Binding-site contacts:
Ligand atom O13 contacts residue PRO358 of chain 22.B at 3.5 Å.
Ligand atom C41 contacts residue VAL23 of chain 22.B at 3.2 Å (hydrophobic).
Ligand atom C16 contacts residue THR274 of chain 22.B at 3.6 Å.
Ligand atom C08 contacts residue HIS227 of chain 22.B at 3.3 Å.
Ligand atom C44 contacts residue LEU361 of chain 22.B at 4.0 Å (hydrophobic).
Ligand atom C04 contacts residue HIS227 of chain 22.B at 4.0 Å.
Ligand atom C08 contacts residue LEU228 of chain 22.B at 3.3 Å (hydrophobic).
Ligand atom C09 contacts residue HIS227 of chain 22.B at 3.9 Å.
Ligand atom C07 contacts residue ASP224 of chain 22.B at 3.5 Å.
Ligand atom C05 contacts residue HIS227 of chain 22.B at 3.5 Å.
Ligand atom C14 contacts residue THR274 of chain 22.B at 4.0 Å.
Ligand atom O06 contacts residue THR274 of chain 22.B at 3.2 Å (h-bond).
Ligand atom C42 contacts residue VAL23 of chain 22.B at 3.5 Å (hydrophobic).
Ligand atom C07 contacts residue HIS227 of chain 22.B at 2.7 Å.
Ligand atom O07 contacts residue THR274 of chain 22.B at 3.7 Å.
Ligand atom O13 contacts residue GLY360 of chain 22.B at 3.6 Å (h-bond).
Ligand atom O06 contacts residue LEU215 of chain 22.B at 3.6 Å.
Ligand atom O06 contacts residue LEU273 of chain 22.B at 3.4 Å.
Ligand atom O14 contacts residue HIS227 of chain 22.B at 2.2 Å (h-bond).
Ligand atom C44 contacts residue GLY360 of chain 22.B at 4.0 Å.
Ligand atom C15 contacts residue PRO272 of chain 22.B at 3.6 Å (hydrophobic).
Ligand atom C27 contacts residue GLY360 of chain 22.B at 4.0 Å.
Ligand atom C36 contacts residue HIS227 of chain 22.B at 3.4 Å.
Ligand atom O06 contacts residue PRO272 of chain 22.B at 3.8 Å.
Ligand atom C39 contacts residue SER234 of chain 22.B at 3.9 Å.
Ligand atom C09 contacts residue LEU228 of chain 22.B at 4.1 Å (hydrophobic).
Ligand atom C06 contacts residue ASP224 of chain 22.B at 3.6 Å.
Ligand atom C07 contacts residue LEU228 of chain 22.B at 4.0 Å (hydrophobic).
Ligand atom C31 contacts residue HIS227 of chain 22.B at 3.4 Å.
Ligand atom C30 contacts residue HIS227 of chain 22.B at 3.1 Å.
Ligand atom C41 contacts residue SER234 of chain 22.B at 3.6 Å.
Ligand atom C19 contacts residue THR274 of chain 22.B at 3.3 Å.
Ligand atom O13 contacts residue ARG359 of chain 22.B at 3.4 Å (salt-bridge).
Ligand atom O12 contacts residue GLY360 of chain 22.B at 3.4 Å (h-bond).
Ligand atom C14 contacts residue LEU215 of chain 22.B at 3.9 Å (hydrophobic).
Ligand atom C40 contacts residue SER234 of chain 22.B at 2.9 Å.
Ligand atom C06 contacts residue HIS227 of chain 22.B at 2.8 Å.
Ligand atom C33 contacts residue ASP26 of chain 22.B at 3.9 Å.
Ligand atom C16 contacts residue PRO272 of chain 22.B at 4.0 Å (hydrophobic).
Ligand atom O08 contacts residue ARG276 of chain 22.B at 3.6 Å.

A protein and the small-molecule ligand that binds it are described below.
Small molecule (SMILES): CC(=O)O[C@H]1C(=O)[C@@]2(C)[C@H]([C@H](OC(=O)c3ccccc3)[C@]3(O)C[C@H](OC(=O)[C@H](O)[C@@H](NC(=O)c4ccccc4)c4ccccc4)C(C)=C1C3(C)C)[C@]1(OC(C)=O)CO[C@@H]1C[C@@H]2O

Sequence of chain 22.B:
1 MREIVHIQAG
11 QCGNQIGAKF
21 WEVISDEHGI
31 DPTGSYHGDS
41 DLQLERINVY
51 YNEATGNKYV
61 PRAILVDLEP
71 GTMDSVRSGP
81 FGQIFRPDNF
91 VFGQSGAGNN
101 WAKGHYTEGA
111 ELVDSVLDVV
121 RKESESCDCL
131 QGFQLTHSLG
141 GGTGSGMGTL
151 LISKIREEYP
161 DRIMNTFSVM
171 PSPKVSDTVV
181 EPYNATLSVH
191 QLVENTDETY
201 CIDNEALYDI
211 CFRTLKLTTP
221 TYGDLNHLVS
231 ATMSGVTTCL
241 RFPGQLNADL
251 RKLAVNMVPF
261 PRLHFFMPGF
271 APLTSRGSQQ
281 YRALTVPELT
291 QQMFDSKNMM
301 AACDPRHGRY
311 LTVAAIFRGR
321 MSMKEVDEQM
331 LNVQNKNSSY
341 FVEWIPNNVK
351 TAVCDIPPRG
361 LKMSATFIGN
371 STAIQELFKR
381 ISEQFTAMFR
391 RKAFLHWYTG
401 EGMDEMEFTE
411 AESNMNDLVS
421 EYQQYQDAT